A protein and the small-molecule ligand that binds it are described below.
Small molecule (SMILES): CC(=O)N[C@@H]1[C@@H](O)[C@H](O)[C@@H](CO)O[C@H]1O

Binding-site contacts:
Ligand atom O7 contacts residue ASN118 of chain 5.F at 3.5 Å (h-bond).
Ligand atom C1 contacts residue ALA117 of chain 5.F at 3.9 Å (hydrophobic).
Ligand atom O5 contacts residue ALA117 of chain 5.F at 3.5 Å (h-bond).
Ligand atom N2 contacts residue PRO167 of chain 5.F at 4.0 Å.
Ligand atom O6 contacts residue ALA117 of chain 5.F at 2.3 Å.
Ligand atom C6 contacts residue ASN118 of chain 5.F at 4.0 Å.
Ligand atom C5 contacts residue ASN118 of chain 5.F at 3.2 Å.
Ligand atom C8 contacts residue PRO167 of chain 5.F at 3.7 Å (hydrophobic).
Ligand atom O6 contacts residue ASN118 of chain 5.F at 4.0 Å.
Ligand atom C2 contacts residue ASN118 of chain 5.F at 2.7 Å.
Ligand atom N2 contacts residue ASN118 of chain 5.F at 3.6 Å.
Ligand atom C1 contacts residue GLN168 of chain 5.F at 4.0 Å.
Ligand atom C7 contacts residue PRO167 of chain 5.F at 3.9 Å (hydrophobic).
Ligand atom C1 contacts residue ASN118 of chain 5.F at 1.6 Å.
Ligand atom O5 contacts residue ASN118 of chain 5.F at 1.8 Å (h-bond).
Ligand atom C3 contacts residue ASN118 of chain 5.F at 3.8 Å.
Ligand atom C5 contacts residue ALA117 of chain 5.F at 4.2 Å (hydrophobic).
Ligand atom C7 contacts residue ASN118 of chain 5.F at 3.9 Å.
Ligand atom C4 contacts residue ASN118 of chain 5.F at 3.8 Å.
Ligand atom C2 contacts residue ALA117 of chain 5.F at 4.0 Å (hydrophobic).
Ligand atom O5 contacts residue GLN168 of chain 5.F at 4.0 Å.
Ligand atom C4 contacts residue ALA117 of chain 5.F at 4.2 Å (hydrophobic).
Ligand atom C8 contacts residue ASP164 of chain 5.F at 4.5 Å.
Ligand atom O7 contacts residue ALA117 of chain 5.F at 4.5 Å.
Ligand atom C1 contacts residue PRO167 of chain 5.F at 4.4 Å (hydrophobic).
Ligand atom C6 contacts residue ALA117 of chain 5.F at 3.6 Å (hydrophobic).
Ligand atom C5 contacts residue GLN168 of chain 5.F at 4.5 Å.

Sequence of chain 5.F:
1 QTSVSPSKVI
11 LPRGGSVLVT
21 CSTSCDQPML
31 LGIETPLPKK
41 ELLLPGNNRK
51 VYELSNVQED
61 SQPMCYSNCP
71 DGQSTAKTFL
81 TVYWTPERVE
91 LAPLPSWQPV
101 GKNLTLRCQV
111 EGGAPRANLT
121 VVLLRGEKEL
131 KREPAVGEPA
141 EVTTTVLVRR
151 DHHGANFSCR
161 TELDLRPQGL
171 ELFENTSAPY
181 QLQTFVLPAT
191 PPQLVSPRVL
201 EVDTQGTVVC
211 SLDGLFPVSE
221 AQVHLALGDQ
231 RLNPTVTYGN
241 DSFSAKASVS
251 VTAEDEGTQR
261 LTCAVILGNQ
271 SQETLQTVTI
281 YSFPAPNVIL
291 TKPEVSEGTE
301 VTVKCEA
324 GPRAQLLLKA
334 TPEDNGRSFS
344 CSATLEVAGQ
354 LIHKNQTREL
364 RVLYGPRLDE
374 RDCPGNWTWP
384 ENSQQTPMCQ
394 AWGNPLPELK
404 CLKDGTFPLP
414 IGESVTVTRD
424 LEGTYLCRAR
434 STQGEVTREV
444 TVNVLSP